The protein below binds the small molecule below.
Small molecule (SMILES): CC(=O)N[C@@H]1[C@@H](O)[C@H](O)[C@@H](CO)O[C@H]1O

Sequence of chain 1.A:
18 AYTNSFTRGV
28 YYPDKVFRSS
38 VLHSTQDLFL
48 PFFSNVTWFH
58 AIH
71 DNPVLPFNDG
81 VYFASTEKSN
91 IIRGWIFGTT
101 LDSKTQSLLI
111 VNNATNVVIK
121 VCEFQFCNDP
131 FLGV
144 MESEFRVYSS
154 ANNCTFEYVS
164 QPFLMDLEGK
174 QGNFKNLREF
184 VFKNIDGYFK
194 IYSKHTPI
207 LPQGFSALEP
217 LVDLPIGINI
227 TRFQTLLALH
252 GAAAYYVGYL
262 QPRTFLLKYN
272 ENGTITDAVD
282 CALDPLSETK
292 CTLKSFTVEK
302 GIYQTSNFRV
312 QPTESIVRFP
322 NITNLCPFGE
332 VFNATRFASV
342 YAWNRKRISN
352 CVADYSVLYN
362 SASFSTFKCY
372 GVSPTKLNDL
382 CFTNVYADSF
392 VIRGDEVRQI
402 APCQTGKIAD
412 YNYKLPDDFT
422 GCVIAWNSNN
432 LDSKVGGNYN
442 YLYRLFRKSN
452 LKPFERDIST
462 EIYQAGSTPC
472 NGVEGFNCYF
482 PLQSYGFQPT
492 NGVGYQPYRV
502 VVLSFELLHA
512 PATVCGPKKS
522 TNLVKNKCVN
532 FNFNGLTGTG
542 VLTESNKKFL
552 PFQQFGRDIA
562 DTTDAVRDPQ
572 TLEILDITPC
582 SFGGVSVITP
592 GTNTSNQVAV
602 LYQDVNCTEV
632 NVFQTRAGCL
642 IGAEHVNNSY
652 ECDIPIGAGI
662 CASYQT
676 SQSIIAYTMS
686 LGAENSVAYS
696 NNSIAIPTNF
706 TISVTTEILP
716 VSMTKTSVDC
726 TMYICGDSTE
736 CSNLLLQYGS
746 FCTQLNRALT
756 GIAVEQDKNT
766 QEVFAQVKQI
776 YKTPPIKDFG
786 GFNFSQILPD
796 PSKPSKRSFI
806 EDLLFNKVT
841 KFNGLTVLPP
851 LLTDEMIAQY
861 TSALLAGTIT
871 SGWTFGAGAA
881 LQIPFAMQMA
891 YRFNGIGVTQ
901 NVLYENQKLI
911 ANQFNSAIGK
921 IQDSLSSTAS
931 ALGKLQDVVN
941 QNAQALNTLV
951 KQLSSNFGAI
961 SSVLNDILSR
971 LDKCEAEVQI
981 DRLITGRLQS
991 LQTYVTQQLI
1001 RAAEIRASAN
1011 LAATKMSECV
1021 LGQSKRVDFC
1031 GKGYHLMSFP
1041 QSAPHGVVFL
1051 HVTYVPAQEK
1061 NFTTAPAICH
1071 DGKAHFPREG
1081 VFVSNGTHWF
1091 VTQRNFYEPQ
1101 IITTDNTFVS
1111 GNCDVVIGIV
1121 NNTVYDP

Binding-site contacts:
Ligand atom C3 contacts residue ASN273 of chain 1.A at 3.8 Å.
Ligand atom C8 contacts residue ASN273 of chain 1.A at 4.2 Å.
Ligand atom O5 contacts residue ASN273 of chain 1.A at 2.5 Å (h-bond).
Ligand atom C1 contacts residue ASN273 of chain 1.A at 1.5 Å.
Ligand atom C4 contacts residue ASN273 of chain 1.A at 4.3 Å.
Ligand atom N2 contacts residue ASN273 of chain 1.A at 2.7 Å (h-bond).
Ligand atom C7 contacts residue ASN273 of chain 1.A at 3.1 Å.
Ligand atom O7 contacts residue ASN273 of chain 1.A at 3.3 Å (h-bond).
Ligand atom C5 contacts residue ASN273 of chain 1.A at 3.8 Å.
Ligand atom C2 contacts residue ASN273 of chain 1.A at 2.5 Å.